This small molecule binds to this protein.
Small molecule (SMILES): CC(=O)N[C@H]1[C@H](O[C@H]2[C@H](O)[C@@H](NC(C)=O)CO[C@@H]2CO[C@@H]2O[C@@H](C)[C@@H](O)[C@@H](O)[C@@H]2O)O[C@H](CO)[C@@H](O)[C@@H]1O

Binding-site contacts:
Ligand atom C4 contacts residue ASN217 of chain 1.B at 4.2 Å.
Ligand atom O5 contacts residue TYR265 of chain 1.B at 4.0 Å.
Ligand atom N2 contacts residue ASN217 of chain 1.B at 2.9 Å (h-bond).
Ligand atom C2 contacts residue TYR265 of chain 1.B at 3.7 Å (hydrophobic).
Ligand atom O4 contacts residue TYR265 of chain 1.B at 4.3 Å.
Ligand atom C3 contacts residue ASN217 of chain 1.B at 3.8 Å.
Ligand atom O7 contacts residue ASN217 of chain 1.B at 3.9 Å.
Ligand atom O5 contacts residue GLU266 of chain 1.B at 4.5 Å.
Ligand atom C1 contacts residue TYR265 of chain 1.B at 4.0 Å (hydrophobic).
Ligand atom C6 contacts residue TYR265 of chain 1.B at 4.3 Å (hydrophobic).
Ligand atom C5 contacts residue ASN217 of chain 1.B at 3.6 Å.
Ligand atom C2 contacts residue ASN217 of chain 1.B at 2.4 Å.
Ligand atom C5 contacts residue GLU266 of chain 1.B at 4.1 Å.
Ligand atom O5 contacts residue TYR265 of chain 1.B at 3.3 Å.
Ligand atom C7 contacts residue ASN217 of chain 1.B at 3.6 Å.
Ligand atom C1 contacts residue TYR265 of chain 1.B at 3.5 Å (hydrophobic).
Ligand atom C1 contacts residue GLU266 of chain 1.B at 4.2 Å.
Ligand atom O5 contacts residue ASN217 of chain 1.B at 2.4 Å (h-bond).
Ligand atom C1 contacts residue ASN217 of chain 1.B at 1.4 Å.
Ligand atom O2 contacts residue TYR265 of chain 1.B at 3.8 Å.
Ligand atom C5 contacts residue TYR265 of chain 1.B at 4.4 Å (hydrophobic).

Sequence of chain 1.B:
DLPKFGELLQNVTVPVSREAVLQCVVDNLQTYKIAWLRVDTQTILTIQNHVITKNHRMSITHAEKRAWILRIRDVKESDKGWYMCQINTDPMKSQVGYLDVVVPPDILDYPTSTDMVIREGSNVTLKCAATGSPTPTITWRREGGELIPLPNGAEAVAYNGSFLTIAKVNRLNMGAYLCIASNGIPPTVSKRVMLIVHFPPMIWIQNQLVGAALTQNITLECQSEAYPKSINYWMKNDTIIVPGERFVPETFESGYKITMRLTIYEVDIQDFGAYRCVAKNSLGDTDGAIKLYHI